Sequence of chain 1.A:
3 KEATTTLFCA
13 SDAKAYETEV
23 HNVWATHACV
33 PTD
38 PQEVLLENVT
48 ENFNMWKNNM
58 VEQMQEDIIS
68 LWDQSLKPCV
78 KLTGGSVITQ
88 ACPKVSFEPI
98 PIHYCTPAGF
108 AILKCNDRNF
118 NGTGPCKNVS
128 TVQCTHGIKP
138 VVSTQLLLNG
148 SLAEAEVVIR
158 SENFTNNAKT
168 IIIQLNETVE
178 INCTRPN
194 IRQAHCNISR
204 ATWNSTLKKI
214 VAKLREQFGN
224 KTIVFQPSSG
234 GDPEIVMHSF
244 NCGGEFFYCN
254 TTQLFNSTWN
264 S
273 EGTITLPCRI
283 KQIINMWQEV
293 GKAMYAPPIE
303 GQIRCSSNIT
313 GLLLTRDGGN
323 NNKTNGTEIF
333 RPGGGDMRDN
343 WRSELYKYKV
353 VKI

Binding-site contacts:
Ligand atom C4 contacts residue ASN179 of chain 1.A at 4.1 Å.
Ligand atom C3 contacts residue ASN179 of chain 1.A at 3.8 Å.
Ligand atom C2 contacts residue GLU177 of chain 1.A at 3.9 Å.
Ligand atom C5 contacts residue ARG306 of chain 1.A at 4.2 Å.
Ligand atom O6 contacts residue SER308 of chain 1.A at 3.9 Å.
Ligand atom C6 contacts residue ARG306 of chain 1.A at 4.1 Å.
Ligand atom C5 contacts residue GLU177 of chain 1.A at 4.3 Å.
Ligand atom C8 contacts residue ASN200 of chain 1.A at 3.8 Å.
Ligand atom O6 contacts residue ASN179 of chain 1.A at 4.3 Å.
Ligand atom C1 contacts residue ARG306 of chain 1.A at 3.9 Å.
Ligand atom O7 contacts residue ASN179 of chain 1.A at 2.9 Å (h-bond).
Ligand atom O7 contacts residue ASN200 of chain 1.A at 3.5 Å.
Ligand atom C3 contacts residue GLU177 of chain 1.A at 3.7 Å.
Ligand atom N2 contacts residue GLU177 of chain 1.A at 3.7 Å.
Ligand atom C1 contacts residue GLU177 of chain 1.A at 3.7 Å.
Ligand atom C2 contacts residue ASN179 of chain 1.A at 2.4 Å.
Ligand atom O5 contacts residue GLU177 of chain 1.A at 4.5 Å.
Ligand atom C8 contacts residue ILE201 of chain 1.A at 4.3 Å (hydrophobic).
Ligand atom O5 contacts residue SER308 of chain 1.A at 4.3 Å.
Ligand atom C8 contacts residue ASN179 of chain 1.A at 4.4 Å.
Ligand atom N2 contacts residue ASN179 of chain 1.A at 2.9 Å (h-bond).
Ligand atom O6 contacts residue ARG306 of chain 1.A at 3.7 Å.
Ligand atom C7 contacts residue ASN179 of chain 1.A at 3.1 Å.
Ligand atom O5 contacts residue ARG306 of chain 1.A at 3.1 Å (salt-bridge).
Ligand atom C8 contacts residue THR275 of chain 1.A at 4.2 Å.
Ligand atom C7 contacts residue ASN200 of chain 1.A at 4.0 Å.
Ligand atom O5 contacts residue ASN179 of chain 1.A at 2.3 Å (h-bond).
Ligand atom C5 contacts residue ASN179 of chain 1.A at 3.6 Å.
Ligand atom C1 contacts residue ASN179 of chain 1.A at 1.4 Å.

The small molecule below binds the protein below.
Small molecule (SMILES): CC(=O)N[C@@H]1[C@@H](O)[C@H](O)[C@@H](CO)O[C@H]1O